Sequence of chain 1.A:
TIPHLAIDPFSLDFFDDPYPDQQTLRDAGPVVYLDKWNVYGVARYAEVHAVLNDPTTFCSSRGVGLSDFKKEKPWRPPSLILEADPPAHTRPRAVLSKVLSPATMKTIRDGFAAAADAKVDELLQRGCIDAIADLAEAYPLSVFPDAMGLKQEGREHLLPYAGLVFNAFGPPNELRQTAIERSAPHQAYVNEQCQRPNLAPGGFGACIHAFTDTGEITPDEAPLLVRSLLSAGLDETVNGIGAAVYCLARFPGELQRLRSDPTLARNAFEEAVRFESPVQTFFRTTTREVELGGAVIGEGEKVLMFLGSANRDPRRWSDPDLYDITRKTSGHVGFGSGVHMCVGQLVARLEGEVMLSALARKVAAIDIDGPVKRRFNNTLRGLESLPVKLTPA

The protein below binds the small molecule below.
Small molecule (SMILES): O=C(O)c1ccc(-c2ccsc2)cc1

Binding-site contacts:
Ligand atom S12 contacts residue PHE299 of chain 1.A at 4.1 Å.
Ligand atom C08 contacts residue HEM1 of chain 1.C at 3.4 Å.
Ligand atom C13 contacts residue PHE299 of chain 1.A at 3.6 Å (hydrophobic).
Ligand atom O03 contacts residue SER96 of chain 1.A at 4.0 Å.
Ligand atom O01 contacts residue ILE98 of chain 1.A at 3.9 Å.
Ligand atom C14 contacts residue LEU99 of chain 1.A at 4.0 Å (hydrophobic).
Ligand atom S12 contacts residue VAL296 of chain 1.A at 3.5 Å.
Ligand atom C11 contacts residue PHE183 of chain 1.A at 4.0 Å (hydrophobic).
Ligand atom C09 contacts residue LEU99 of chain 1.A at 3.5 Å (hydrophobic).
Ligand atom O01 contacts residue LEU99 of chain 1.A at 4.1 Å.
Ligand atom O01 contacts residue SER96 of chain 1.A at 2.8 Å (h-bond).
Ligand atom O03 contacts residue SER248 of chain 1.A at 3.4 Å.
Ligand atom O01 contacts residue SER245 of chain 1.A at 2.5 Å (h-bond).
Ligand atom O03 contacts residue ARG93 of chain 1.A at 3.0 Å (salt-bridge).
Ligand atom C11 contacts residue HEM1 of chain 1.C at 3.3 Å.
Ligand atom C13 contacts residue VAL296 of chain 1.A at 3.8 Å (hydrophobic).
Ligand atom C04 contacts residue ALA249 of chain 1.A at 4.1 Å (hydrophobic).
Ligand atom S12 contacts residue HEM1 of chain 1.C at 3.4 Å.
Ligand atom C07 contacts residue LEU99 of chain 1.A at 3.5 Å (hydrophobic).
Ligand atom C10 contacts residue PHE183 of chain 1.A at 3.8 Å (hydrophobic).
Ligand atom C04 contacts residue LEU99 of chain 1.A at 3.8 Å (hydrophobic).
Ligand atom C05 contacts residue ARG93 of chain 1.A at 4.0 Å.
Ligand atom C02 contacts residue SER245 of chain 1.A at 3.4 Å.
Ligand atom C08 contacts residue ALA249 of chain 1.A at 4.0 Å (hydrophobic).
Ligand atom C07 contacts residue ALA249 of chain 1.A at 4.1 Å (hydrophobic).
Ligand atom C05 contacts residue LEU99 of chain 1.A at 3.7 Å (hydrophobic).
Ligand atom C02 contacts residue SER96 of chain 1.A at 3.6 Å.
Ligand atom S12 contacts residue PHE183 of chain 1.A at 3.9 Å.
Ligand atom C06 contacts residue PHE183 of chain 1.A at 4.0 Å (hydrophobic).
Ligand atom C10 contacts residue LEU99 of chain 1.A at 4.1 Å (hydrophobic).
Ligand atom C08 contacts residue LEU99 of chain 1.A at 3.5 Å (hydrophobic).
Ligand atom O03 contacts residue SER245 of chain 1.A at 3.5 Å.
Ligand atom C14 contacts residue PHE186 of chain 1.A at 3.8 Å (hydrophobic).
Ligand atom C13 contacts residue PHE183 of chain 1.A at 3.7 Å (hydrophobic).
Ligand atom C14 contacts residue PHE183 of chain 1.A at 3.6 Å (hydrophobic).
Ligand atom C06 contacts residue LEU99 of chain 1.A at 3.5 Å (hydrophobic).
Ligand atom C09 contacts residue ALA249 of chain 1.A at 4.0 Å (hydrophobic).
Ligand atom C02 contacts residue ARG93 of chain 1.A at 3.9 Å.
Ligand atom C09 contacts residue HEM1 of chain 1.C at 3.6 Å.
Ligand atom C06 contacts residue PHE186 of chain 1.A at 3.8 Å (hydrophobic).